Binding-site contacts:
Ligand atom C7 contacts residue PHE73 of chain 1.B at 4.5 Å (hydrophobic).
Ligand atom C7 contacts residue VAL78 of chain 1.B at 4.3 Å (hydrophobic).
Ligand atom C10 contacts residue ALA426 of chain 1.B at 4.4 Å (hydrophobic).
Ligand atom C3 contacts residue HEM1 of chain 1.E at 3.5 Å.
Ligand atom C3 contacts residue ALA254 of chain 1.B at 3.7 Å (hydrophobic).
Ligand atom C2 contacts residue ALA254 of chain 1.B at 3.7 Å (hydrophobic).
Ligand atom C4 contacts residue ALA319 of chain 1.B at 4.0 Å (hydrophobic).
Ligand atom C4 contacts residue THR258 of chain 1.B at 3.5 Å.
Ligand atom C3 contacts residue THR258 of chain 1.B at 3.5 Å.
Ligand atom C2 contacts residue THR258 of chain 1.B at 4.3 Å.
Ligand atom N1 contacts residue THR258 of chain 1.B at 3.7 Å.
Ligand atom N1 contacts residue ALA254 of chain 1.B at 3.5 Å (h-bond).
Ligand atom C8 contacts residue ILE253 of chain 1.B at 3.7 Å (hydrophobic).
Ligand atom C6 contacts residue THR258 of chain 1.B at 4.2 Å.
Ligand atom C9 contacts residue PHE73 of chain 1.B at 3.6 Å (hydrophobic).
Ligand atom C2 contacts residue HEM1 of chain 1.E at 4.2 Å.
Ligand atom C8 contacts residue THR427 of chain 1.B at 3.9 Å.
Ligand atom N1 contacts residue HEM1 of chain 1.E at 2.2 Å.
Ligand atom C9 contacts residue LEU64 of chain 1.B at 4.0 Å (hydrophobic).
Ligand atom C4 contacts residue HEM1 of chain 1.E at 3.4 Å.
Ligand atom C7 contacts residue ALA254 of chain 1.B at 4.4 Å (hydrophobic).
Ligand atom C10 contacts residue ILE253 of chain 1.B at 3.9 Å (hydrophobic).
Ligand atom C10 contacts residue PHE73 of chain 1.B at 3.7 Å (hydrophobic).
Ligand atom C5 contacts residue ALA254 of chain 1.B at 3.9 Å (hydrophobic).
Ligand atom C8 contacts residue GLU257 of chain 1.B at 4.4 Å.
Ligand atom C6 contacts residue ALA254 of chain 1.B at 3.9 Å (hydrophobic).
Ligand atom C6 contacts residue THR427 of chain 1.B at 4.0 Å.

Sequence of chain 1.B:
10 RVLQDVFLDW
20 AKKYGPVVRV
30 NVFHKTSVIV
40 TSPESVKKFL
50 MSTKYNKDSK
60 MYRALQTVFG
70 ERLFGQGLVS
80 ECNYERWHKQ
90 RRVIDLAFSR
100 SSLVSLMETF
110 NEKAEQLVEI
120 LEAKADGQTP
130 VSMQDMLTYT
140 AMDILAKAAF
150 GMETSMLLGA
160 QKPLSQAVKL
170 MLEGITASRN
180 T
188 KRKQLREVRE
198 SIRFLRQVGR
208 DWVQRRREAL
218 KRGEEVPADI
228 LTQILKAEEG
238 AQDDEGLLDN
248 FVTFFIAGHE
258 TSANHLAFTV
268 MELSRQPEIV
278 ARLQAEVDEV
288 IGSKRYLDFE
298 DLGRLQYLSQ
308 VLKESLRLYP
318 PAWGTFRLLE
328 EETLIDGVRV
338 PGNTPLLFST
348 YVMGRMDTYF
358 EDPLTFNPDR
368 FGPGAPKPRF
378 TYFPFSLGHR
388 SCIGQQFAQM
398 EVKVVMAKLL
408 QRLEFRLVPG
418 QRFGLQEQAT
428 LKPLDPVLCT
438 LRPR

This small molecule binds to this protein.
Small molecule (SMILES): N[C@@H]1C[C@H]1c1ccccc1